Sequence of chain 1.A:
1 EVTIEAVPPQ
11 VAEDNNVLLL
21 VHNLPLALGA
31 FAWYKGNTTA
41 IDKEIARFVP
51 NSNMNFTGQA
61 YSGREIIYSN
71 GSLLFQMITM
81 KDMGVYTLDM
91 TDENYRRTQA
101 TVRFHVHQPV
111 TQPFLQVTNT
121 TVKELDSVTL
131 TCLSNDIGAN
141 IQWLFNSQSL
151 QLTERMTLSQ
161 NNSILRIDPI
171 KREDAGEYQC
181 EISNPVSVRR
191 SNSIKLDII

This protein binds this small molecule.
Small molecule (SMILES): CC(=O)N[C@H]1[C@H](O[C@H]2[C@H](O)[C@@H](NC(C)=O)CO[C@@H]2CO)O[C@H](CO)[C@@H](O)[C@@H]1O

Binding-site contacts:
Ligand atom C5 contacts residue LEU18 of chain 1.A at 4.4 Å (hydrophobic).
Ligand atom O4 contacts residue LEU18 of chain 1.A at 3.2 Å.
Ligand atom C4 contacts residue LEU18 of chain 1.A at 4.2 Å (hydrophobic).
Ligand atom O3 contacts residue LEU20 of chain 1.A at 3.4 Å.
Ligand atom N2 contacts residue ASN70 of chain 1.A at 3.2 Å (h-bond).
Ligand atom C8 contacts residue VAL21 of chain 1.A at 3.3 Å (hydrophobic).
Ligand atom N2 contacts residue LEU18 of chain 1.A at 4.1 Å.
Ligand atom C4 contacts residue ASN70 of chain 1.A at 4.2 Å.
Ligand atom C1 contacts residue ASN70 of chain 1.A at 1.4 Å.
Ligand atom O5 contacts residue ASN70 of chain 1.A at 2.3 Å (h-bond).
Ligand atom O7 contacts residue LEU18 of chain 1.A at 4.3 Å.
Ligand atom C3 contacts residue LEU20 of chain 1.A at 3.5 Å (hydrophobic).
Ligand atom C7 contacts residue ASN70 of chain 1.A at 3.5 Å.
Ligand atom N2 contacts residue LEU20 of chain 1.A at 4.4 Å.
Ligand atom C7 contacts residue LEU20 of chain 1.A at 4.1 Å (hydrophobic).
Ligand atom C6 contacts residue TYR68 of chain 1.A at 3.8 Å (hydrophobic).
Ligand atom C8 contacts residue LEU20 of chain 1.A at 3.5 Å (hydrophobic).
Ligand atom C7 contacts residue LEU18 of chain 1.A at 4.4 Å (hydrophobic).
Ligand atom C2 contacts residue ASN70 of chain 1.A at 2.6 Å.
Ligand atom C8 contacts residue SER72 of chain 1.A at 3.9 Å.
Ligand atom O5 contacts residue TYR68 of chain 1.A at 4.4 Å.
Ligand atom O6 contacts residue TYR68 of chain 1.A at 4.2 Å.
Ligand atom O7 contacts residue LEU74 of chain 1.A at 4.2 Å.
Ligand atom C2 contacts residue LEU20 of chain 1.A at 4.4 Å (hydrophobic).
Ligand atom C1 contacts residue SER72 of chain 1.A at 4.2 Å.
Ligand atom C8 contacts residue ASN70 of chain 1.A at 3.4 Å.
Ligand atom O7 contacts residue TYR68 of chain 1.A at 4.3 Å.
Ligand atom C5 contacts residue ASN70 of chain 1.A at 3.6 Å.
Ligand atom C3 contacts residue ASN70 of chain 1.A at 3.8 Å.